Sequence of chain 1.F:
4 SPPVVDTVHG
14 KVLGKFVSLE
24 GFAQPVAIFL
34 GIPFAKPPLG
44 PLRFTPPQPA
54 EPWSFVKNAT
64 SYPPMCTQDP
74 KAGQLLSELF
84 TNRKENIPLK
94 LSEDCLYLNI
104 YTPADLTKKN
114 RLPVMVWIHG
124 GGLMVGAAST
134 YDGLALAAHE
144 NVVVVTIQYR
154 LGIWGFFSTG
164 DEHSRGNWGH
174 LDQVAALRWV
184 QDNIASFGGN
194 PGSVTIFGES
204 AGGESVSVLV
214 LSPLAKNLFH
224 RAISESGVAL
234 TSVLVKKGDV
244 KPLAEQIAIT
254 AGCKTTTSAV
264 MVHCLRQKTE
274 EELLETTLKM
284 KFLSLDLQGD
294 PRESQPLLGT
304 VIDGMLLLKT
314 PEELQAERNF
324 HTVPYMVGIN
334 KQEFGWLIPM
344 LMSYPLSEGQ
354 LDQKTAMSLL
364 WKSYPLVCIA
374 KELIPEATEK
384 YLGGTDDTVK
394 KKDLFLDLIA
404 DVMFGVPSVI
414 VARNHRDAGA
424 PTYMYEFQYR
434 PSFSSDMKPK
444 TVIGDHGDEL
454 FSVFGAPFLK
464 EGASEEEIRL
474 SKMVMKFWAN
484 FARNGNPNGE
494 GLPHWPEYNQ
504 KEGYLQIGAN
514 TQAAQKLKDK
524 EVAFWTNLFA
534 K

This protein binds this small molecule.
Small molecule (SMILES): CC(=O)N[C@@H]1[C@@H](O)[C@H](O)[C@@H](CO)O[C@H]1O

Binding-site contacts:
Ligand atom O5 contacts residue ASN61 of chain 1.F at 2.4 Å (h-bond).
Ligand atom O7 contacts residue ASN61 of chain 1.F at 3.4 Å (h-bond).
Ligand atom C3 contacts residue ASN61 of chain 1.F at 3.8 Å.
Ligand atom N2 contacts residue ASN61 of chain 1.F at 2.8 Å (h-bond).
Ligand atom C1 contacts residue THR63 of chain 1.F at 3.4 Å.
Ligand atom O6 contacts residue THR63 of chain 1.F at 3.6 Å.
Ligand atom C5 contacts residue ASN61 of chain 1.F at 3.7 Å.
Ligand atom C4 contacts residue NAG1 of chain 1.V at 3.1 Å.
Ligand atom O6 contacts residue NAG1 of chain 1.V at 4.4 Å.
Ligand atom C2 contacts residue ASN61 of chain 1.F at 2.4 Å.
Ligand atom C6 contacts residue THR63 of chain 1.F at 4.1 Å.
Ligand atom O3 contacts residue NAG1 of chain 1.V at 3.5 Å (h-bond).
Ligand atom C5 contacts residue THR63 of chain 1.F at 3.4 Å.
Ligand atom C6 contacts residue NAG1 of chain 1.V at 3.5 Å.
Ligand atom O5 contacts residue THR63 of chain 1.F at 3.4 Å (h-bond).
Ligand atom C3 contacts residue NAG1 of chain 1.V at 4.4 Å.
Ligand atom C4 contacts residue ASN61 of chain 1.F at 4.3 Å.
Ligand atom O4 contacts residue NAG1 of chain 1.V at 2.5 Å.
Ligand atom C1 contacts residue ASN61 of chain 1.F at 1.4 Å.
Ligand atom C7 contacts residue ASN61 of chain 1.F at 3.4 Å.
Ligand atom O6 contacts residue SER64 of chain 1.F at 4.0 Å.
Ligand atom C5 contacts residue NAG1 of chain 1.V at 4.0 Å.